The protein below binds the small molecule below.
Small molecule (SMILES): OC(c1ccc(-c2ccc(CN3CCN(Cc4ccncc4)CC3)cc2)c(F)c1)(C(F)(F)F)C(F)(F)F

Binding-site contacts:
Ligand atom F35 contacts residue CYS129 of chain 1.A at 3.1 Å.
Ligand atom C27 contacts residue HIS59 of chain 1.A at 3.2 Å.
Ligand atom F32 contacts residue ARG218 of chain 1.A at 3.5 Å.
Ligand atom C22 contacts residue ARG100 of chain 1.A at 3.3 Å.
Ligand atom C15 contacts residue HIS59 of chain 1.A at 3.6 Å.
Ligand atom F37 contacts residue CYS129 of chain 1.A at 3.4 Å.
Ligand atom F37 contacts residue LEU127 of chain 1.A at 3.4 Å.
Ligand atom C05 contacts residue HIS215 of chain 1.A at 3.5 Å.
Ligand atom C12 contacts residue HIS59 of chain 1.A at 3.7 Å.
Ligand atom F32 contacts residue LEU219 of chain 1.A at 3.8 Å.
Ligand atom F33 contacts residue PHE222 of chain 1.A at 3.3 Å.
Ligand atom C04 contacts residue HIS215 of chain 1.A at 3.1 Å.
Ligand atom C19 contacts residue PHE113 of chain 1.A at 3.1 Å (hydrophobic).
Ligand atom F36 contacts residue CYS129 of chain 1.A at 3.6 Å.
Ligand atom C23 contacts residue ARG103 of chain 1.A at 3.6 Å.
Ligand atom F36 contacts residue LEU132 of chain 1.A at 3.1 Å.
Ligand atom C22 contacts residue MET101 of chain 1.A at 3.8 Å (hydrophobic).
Ligand atom C18 contacts residue HIS59 of chain 1.A at 3.1 Å.
Ligand atom O01 contacts residue HIS215 of chain 1.A at 3.5 Å (h-bond).
Ligand atom C07 contacts residue CYS56 of chain 1.A at 3.6 Å (hydrophobic).
Ligand atom C13 contacts residue VAL112 of chain 1.A at 3.5 Å (hydrophobic).
Ligand atom C25 contacts residue GLN22 of chain 1.A at 3.7 Å.
Ligand atom C19 contacts residue HIS59 of chain 1.A at 3.3 Å.
Ligand atom N24 contacts residue ARG103 of chain 1.A at 2.9 Å (salt-bridge).
Ligand atom C15 contacts residue MET101 of chain 1.A at 3.5 Å (hydrophobic).
Ligand atom C27 contacts residue PHE114 of chain 1.A at 3.8 Å (hydrophobic).
Ligand atom F29 contacts residue HIS215 of chain 1.A at 3.2 Å.
Ligand atom F31 contacts residue LEU219 of chain 1.A at 3.5 Å.
Ligand atom F31 contacts residue TRP53 of chain 1.A at 3.6 Å.
Ligand atom C23 contacts residue ARG100 of chain 1.A at 3.2 Å.
Ligand atom C16 contacts residue HIS59 of chain 1.A at 3.5 Å.
Ligand atom C13 contacts residue HIS59 of chain 1.A at 3.5 Å.
Ligand atom F35 contacts residue ARG218 of chain 1.A at 3.1 Å.
Ligand atom C08 contacts residue LEU127 of chain 1.A at 3.7 Å (hydrophobic).
Ligand atom F29 contacts residue ILE136 of chain 1.A at 3.6 Å.
Ligand atom F32 contacts residue PHE222 of chain 1.A at 3.2 Å.
Ligand atom C26 contacts residue GLN22 of chain 1.A at 3.3 Å.
Ligand atom N14 contacts residue PHE113 of chain 1.A at 3.8 Å.
Ligand atom N14 contacts residue HIS59 of chain 1.A at 2.8 Å (h-bond).
Ligand atom C13 contacts residue PHE113 of chain 1.A at 3.6 Å (hydrophobic).

Sequence of chain 1.A:
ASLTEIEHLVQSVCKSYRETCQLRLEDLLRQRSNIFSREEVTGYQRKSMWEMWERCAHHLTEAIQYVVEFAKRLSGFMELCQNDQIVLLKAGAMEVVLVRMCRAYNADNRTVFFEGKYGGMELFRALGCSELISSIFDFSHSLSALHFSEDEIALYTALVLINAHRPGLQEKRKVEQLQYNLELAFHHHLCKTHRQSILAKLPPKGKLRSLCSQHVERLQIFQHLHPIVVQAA